This small molecule binds to this protein.
Small molecule (SMILES): CC(=O)Nc1cn2cc(-c3cnc(N)c(O[C@@H](C)C(F)(F)F)n3)ccc2n1

Binding-site contacts:
Ligand atom N20 contacts residue LYS802 of chain 1.A at 3.5 Å (salt-bridge).
Ligand atom C1 contacts residue ILE848 of chain 1.A at 3.5 Å (hydrophobic).
Ligand atom N9 contacts residue VAL851 of chain 1.A at 2.7 Å (h-bond).
Ligand atom N10 contacts residue SER854 of chain 1.A at 3.5 Å (h-bond).
Ligand atom C12 contacts residue TRP780 of chain 1.A at 3.7 Å (hydrophobic).
Ligand atom N20 contacts residue ASP933 of chain 1.A at 3.6 Å.
Ligand atom C8 contacts residue VAL851 of chain 1.A at 3.4 Å (hydrophobic).
Ligand atom N18 contacts residue ASP933 of chain 1.A at 3.4 Å (salt-bridge).
Ligand atom F24 contacts residue LYS802 of chain 1.A at 3.4 Å.
Ligand atom F26 contacts residue SER774 of chain 1.A at 3.0 Å.
Ligand atom C12 contacts residue VAL851 of chain 1.A at 3.5 Å (hydrophobic).
Ligand atom F24 contacts residue PRO778 of chain 1.A at 3.7 Å.
Ligand atom C19 contacts residue ILE848 of chain 1.A at 3.8 Å (hydrophobic).
Ligand atom C7 contacts residue MET922 of chain 1.A at 3.8 Å (hydrophobic).
Ligand atom N4 contacts residue MET922 of chain 1.A at 3.9 Å.
Ligand atom C23 contacts residue SER774 of chain 1.A at 3.4 Å.
Ligand atom C6 contacts residue GLU849 of chain 1.A at 3.5 Å.
Ligand atom C13 contacts residue SER854 of chain 1.A at 3.5 Å.
Ligand atom C2 contacts residue ILE932 of chain 1.A at 3.9 Å (hydrophobic).
Ligand atom N18 contacts residue TYR836 of chain 1.A at 3.8 Å.
Ligand atom C19 contacts residue TYR836 of chain 1.A at 3.5 Å (hydrophobic).
Ligand atom C19 contacts residue ASP933 of chain 1.A at 3.9 Å.
Ligand atom C1 contacts residue TYR836 of chain 1.A at 3.9 Å (hydrophobic).
Ligand atom N10 contacts residue VAL851 of chain 1.A at 2.6 Å (h-bond).
Ligand atom C19 contacts residue ILE932 of chain 1.A at 3.7 Å (hydrophobic).
Ligand atom C12 contacts residue SER854 of chain 1.A at 3.9 Å.
Ligand atom N9 contacts residue VAL850 of chain 1.A at 3.7 Å.
Ligand atom N10 contacts residue VAL850 of chain 1.A at 3.6 Å.
Ligand atom F26 contacts residue PRO778 of chain 1.A at 3.5 Å.
Ligand atom C1 contacts residue ILE932 of chain 1.A at 3.7 Å (hydrophobic).
Ligand atom F25 contacts residue ILE800 of chain 1.A at 3.3 Å.
Ligand atom O14 contacts residue MET922 of chain 1.A at 3.8 Å.
Ligand atom C22 contacts residue SER774 of chain 1.A at 3.9 Å.
Ligand atom C8 contacts residue MET922 of chain 1.A at 3.9 Å (hydrophobic).
Ligand atom C8 contacts residue VAL850 of chain 1.A at 3.9 Å (hydrophobic).
Ligand atom C5 contacts residue VAL851 of chain 1.A at 3.6 Å (hydrophobic).
Ligand atom O14 contacts residue TRP780 of chain 1.A at 3.7 Å.
Ligand atom C13 contacts residue VAL851 of chain 1.A at 3.5 Å (hydrophobic).
Ligand atom F26 contacts residue MET772 of chain 1.A at 3.2 Å.
Ligand atom C6 contacts residue VAL851 of chain 1.A at 3.9 Å (hydrophobic).

Sequence of chain 1.A:
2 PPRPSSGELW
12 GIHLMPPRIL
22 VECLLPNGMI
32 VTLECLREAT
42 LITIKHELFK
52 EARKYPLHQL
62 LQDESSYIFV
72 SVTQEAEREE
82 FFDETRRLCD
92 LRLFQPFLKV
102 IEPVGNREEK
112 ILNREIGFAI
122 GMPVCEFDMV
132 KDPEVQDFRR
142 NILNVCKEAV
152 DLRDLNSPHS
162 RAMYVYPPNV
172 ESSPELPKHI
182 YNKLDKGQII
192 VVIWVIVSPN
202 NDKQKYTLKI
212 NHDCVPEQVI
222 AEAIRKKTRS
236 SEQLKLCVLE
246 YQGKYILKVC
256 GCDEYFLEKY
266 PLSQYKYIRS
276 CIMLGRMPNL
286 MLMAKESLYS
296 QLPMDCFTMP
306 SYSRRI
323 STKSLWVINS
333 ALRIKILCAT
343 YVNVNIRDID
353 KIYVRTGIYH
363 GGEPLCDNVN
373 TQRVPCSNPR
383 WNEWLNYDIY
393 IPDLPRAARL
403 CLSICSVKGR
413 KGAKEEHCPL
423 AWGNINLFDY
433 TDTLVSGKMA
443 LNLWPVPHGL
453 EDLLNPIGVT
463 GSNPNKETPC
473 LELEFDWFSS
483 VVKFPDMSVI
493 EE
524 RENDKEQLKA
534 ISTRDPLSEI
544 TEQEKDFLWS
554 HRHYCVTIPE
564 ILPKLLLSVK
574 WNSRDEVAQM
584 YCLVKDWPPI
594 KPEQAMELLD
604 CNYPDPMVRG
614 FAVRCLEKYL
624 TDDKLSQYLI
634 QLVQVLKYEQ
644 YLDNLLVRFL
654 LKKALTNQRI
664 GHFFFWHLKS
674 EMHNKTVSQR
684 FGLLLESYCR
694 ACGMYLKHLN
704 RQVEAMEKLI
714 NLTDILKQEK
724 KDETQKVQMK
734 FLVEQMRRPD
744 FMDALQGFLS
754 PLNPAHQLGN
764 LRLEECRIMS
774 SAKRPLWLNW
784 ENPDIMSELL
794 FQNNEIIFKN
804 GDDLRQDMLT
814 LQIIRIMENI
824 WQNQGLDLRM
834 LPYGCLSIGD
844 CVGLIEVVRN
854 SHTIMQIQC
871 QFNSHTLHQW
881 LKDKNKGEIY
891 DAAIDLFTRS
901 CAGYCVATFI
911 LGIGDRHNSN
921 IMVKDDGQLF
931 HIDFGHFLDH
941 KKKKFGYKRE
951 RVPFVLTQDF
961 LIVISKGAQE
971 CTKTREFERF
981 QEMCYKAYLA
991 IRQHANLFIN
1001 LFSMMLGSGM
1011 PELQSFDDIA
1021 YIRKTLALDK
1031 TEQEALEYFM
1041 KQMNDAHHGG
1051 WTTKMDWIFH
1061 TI